Sequence of chain 1.C:
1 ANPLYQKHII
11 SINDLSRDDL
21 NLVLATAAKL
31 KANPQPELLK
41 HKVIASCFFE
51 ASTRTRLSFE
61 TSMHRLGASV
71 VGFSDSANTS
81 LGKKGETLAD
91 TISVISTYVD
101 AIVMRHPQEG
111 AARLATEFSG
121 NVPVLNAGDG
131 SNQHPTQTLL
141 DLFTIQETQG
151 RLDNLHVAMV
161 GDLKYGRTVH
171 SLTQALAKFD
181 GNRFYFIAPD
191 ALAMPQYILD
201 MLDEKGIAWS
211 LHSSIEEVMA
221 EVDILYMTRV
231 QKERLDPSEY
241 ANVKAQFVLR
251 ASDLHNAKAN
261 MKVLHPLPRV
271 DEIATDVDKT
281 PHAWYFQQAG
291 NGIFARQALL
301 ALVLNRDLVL

Binding-site contacts:
Ligand atom O5 contacts residue GLN231 of chain 1.C at 2.9 Å (h-bond).
Ligand atom O3 contacts residue ARG105 of chain 1.C at 3.4 Å (salt-bridge).
Ligand atom C3 contacts residue THR168 of chain 1.C at 3.7 Å.
Ligand atom O1 contacts residue HIS134 of chain 1.C at 2.8 Å (h-bond).
Ligand atom P contacts residue ARG105 of chain 1.C at 3.7 Å.
Ligand atom C4 contacts residue ARG167 of chain 1.C at 3.5 Å.
Ligand atom O3 contacts residue ARG167 of chain 1.C at 2.8 Å (salt-bridge).
Ligand atom O1 contacts residue THR55 of chain 1.C at 3.0 Å (h-bond).
Ligand atom C2 contacts residue THR168 of chain 1.C at 3.7 Å.
Ligand atom C5 contacts residue LEU267 of chain 1.C at 3.6 Å (hydrophobic).
Ligand atom O1 contacts residue ARG105 of chain 1.C at 2.8 Å (salt-bridge).
Ligand atom O3P contacts residue THR53 of chain 1.C at 3.6 Å (h-bond).
Ligand atom C1P contacts residue LEU267 of chain 1.C at 3.3 Å (hydrophobic).
Ligand atom P contacts residue SER80 of chain 3.C at 3.6 Å.
Ligand atom O2P contacts residue SER80 of chain 3.C at 3.0 Å (h-bond).
Ligand atom N2 contacts residue LEU267 of chain 1.C at 2.8 Å (h-bond).
Ligand atom O3P contacts residue SER52 of chain 1.C at 2.6 Å (h-bond).
Ligand atom C4 contacts residue HIS134 of chain 1.C at 3.7 Å.
Ligand atom C5 contacts residue GLN231 of chain 1.C at 3.5 Å.
Ligand atom C2 contacts residue LEU267 of chain 1.C at 3.7 Å (hydrophobic).
Ligand atom O3P contacts residue ARG105 of chain 1.C at 3.3 Å (salt-bridge).
Ligand atom P contacts residue ARG54 of chain 1.C at 3.8 Å.
Ligand atom O2 contacts residue HIS134 of chain 1.C at 3.4 Å.
Ligand atom O2P contacts residue THR53 of chain 1.C at 2.9 Å (h-bond).
Ligand atom O5 contacts residue ARG229 of chain 1.C at 2.8 Å (salt-bridge).
Ligand atom C5 contacts residue ARG229 of chain 1.C at 3.5 Å.
Ligand atom O1P contacts residue SER80 of chain 3.C at 3.1 Å (h-bond).
Ligand atom O2P contacts residue ARG54 of chain 1.C at 2.9 Å (salt-bridge).
Ligand atom O2 contacts residue ARG167 of chain 1.C at 2.7 Å (salt-bridge).
Ligand atom C1 contacts residue LEU267 of chain 1.C at 3.5 Å (hydrophobic).
Ligand atom C1P contacts residue ARG54 of chain 1.C at 3.3 Å.
Ligand atom O1P contacts residue ARG105 of chain 1.C at 2.9 Å (salt-bridge).
Ligand atom O4 contacts residue LYS84 of chain 3.C at 2.8 Å (salt-bridge).
Ligand atom P contacts residue THR53 of chain 1.C at 3.6 Å.
Ligand atom O3P contacts residue THR55 of chain 1.C at 2.8 Å (h-bond).
Ligand atom O3 contacts residue LYS84 of chain 3.C at 3.1 Å (salt-bridge).
Ligand atom C3 contacts residue LEU267 of chain 1.C at 3.6 Å (hydrophobic).
Ligand atom O3P contacts residue ARG54 of chain 1.C at 3.5 Å (salt-bridge).
Ligand atom O4 contacts residue ARG229 of chain 1.C at 2.9 Å (salt-bridge).
Ligand atom O1P contacts residue LYS84 of chain 3.C at 3.0 Å (salt-bridge).

Sequence of chain 3.C:
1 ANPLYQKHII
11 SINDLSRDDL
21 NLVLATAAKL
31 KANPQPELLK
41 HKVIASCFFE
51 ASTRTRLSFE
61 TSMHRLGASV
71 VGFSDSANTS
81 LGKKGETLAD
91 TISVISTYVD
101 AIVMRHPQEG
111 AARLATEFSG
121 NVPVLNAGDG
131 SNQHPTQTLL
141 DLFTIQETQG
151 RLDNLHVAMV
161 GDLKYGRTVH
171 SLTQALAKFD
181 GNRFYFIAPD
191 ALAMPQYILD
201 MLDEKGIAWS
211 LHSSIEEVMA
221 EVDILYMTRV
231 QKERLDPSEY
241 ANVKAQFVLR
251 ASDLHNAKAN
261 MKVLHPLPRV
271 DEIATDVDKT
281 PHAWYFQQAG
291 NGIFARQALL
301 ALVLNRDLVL

A small-molecule ligand and the protein it binds are described below.
Small molecule (SMILES): O=C(O)C[C@H](NC(=O)CP(=O)(O)O)C(=O)O